Sequence of chain 1.A:
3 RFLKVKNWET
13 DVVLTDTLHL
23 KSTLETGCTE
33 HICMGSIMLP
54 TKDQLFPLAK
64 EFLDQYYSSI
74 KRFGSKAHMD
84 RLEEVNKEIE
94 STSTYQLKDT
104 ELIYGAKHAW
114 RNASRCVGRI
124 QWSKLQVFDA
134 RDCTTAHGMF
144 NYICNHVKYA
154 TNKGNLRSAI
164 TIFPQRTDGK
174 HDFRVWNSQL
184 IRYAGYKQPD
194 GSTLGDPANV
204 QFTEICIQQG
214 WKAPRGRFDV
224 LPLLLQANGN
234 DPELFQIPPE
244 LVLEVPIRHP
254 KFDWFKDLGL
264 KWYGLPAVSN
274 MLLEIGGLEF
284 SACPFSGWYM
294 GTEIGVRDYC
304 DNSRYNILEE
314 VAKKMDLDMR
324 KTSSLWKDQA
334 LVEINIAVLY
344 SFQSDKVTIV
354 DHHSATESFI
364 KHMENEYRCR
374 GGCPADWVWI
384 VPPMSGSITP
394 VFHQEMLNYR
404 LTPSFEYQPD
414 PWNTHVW

Binding-site contacts:
Ligand atom C6 contacts residue VAL271 of chain 1.A at 3.2 Å (hydrophobic).
Ligand atom CD contacts residue GLU296 of chain 1.A at 3.2 Å.
Ligand atom OA2 contacts residue TYR292 of chain 1.A at 3.4 Å.
Ligand atom CB contacts residue GLU296 of chain 1.A at 3.5 Å.
Ligand atom NH1 contacts residue HEM1 of chain 1.C at 3.8 Å.
Ligand atom C6 contacts residue PRO269 of chain 1.A at 3.3 Å (hydrophobic).
Ligand atom CA contacts residue GLU296 of chain 1.A at 3.6 Å.
Ligand atom NE contacts residue PRO269 of chain 1.A at 3.8 Å.
Ligand atom C6 contacts residue PHE288 of chain 1.A at 3.9 Å (hydrophobic).
Ligand atom S5 contacts residue PHE288 of chain 1.A at 3.5 Å.
Ligand atom CG contacts residue GLU296 of chain 1.A at 3.7 Å.
Ligand atom NH1 contacts residue TYR292 of chain 1.A at 3.8 Å.
Ligand atom NH1 contacts residue TRP291 of chain 1.A at 2.7 Å (h-bond).
Ligand atom N contacts residue GLU296 of chain 1.A at 2.8 Å (salt-bridge).
Ligand atom NH1 contacts residue GLU296 of chain 1.A at 2.8 Å (salt-bridge).
Ligand atom NH1 contacts residue PRO269 of chain 1.A at 3.8 Å.
Ligand atom C contacts residue TYR292 of chain 1.A at 3.4 Å (hydrophobic).
Ligand atom S5 contacts residue VAL271 of chain 1.A at 3.8 Å.
Ligand atom C contacts residue ASP301 of chain 1.A at 3.5 Å.
Ligand atom OA1 contacts residue GLN182 of chain 1.A at 3.0 Å (h-bond).
Ligand atom C contacts residue GLN182 of chain 1.A at 3.7 Å.
Ligand atom NE contacts residue GLU296 of chain 1.A at 2.5 Å (salt-bridge).
Ligand atom OA1 contacts residue ASP301 of chain 1.A at 3.6 Å.
Ligand atom CG contacts residue VAL271 of chain 1.A at 3.8 Å (hydrophobic).
Ligand atom N contacts residue HEM1 of chain 1.C at 2.9 Å (h-bond).
Ligand atom C1 contacts residue PRO269 of chain 1.A at 3.6 Å (hydrophobic).
Ligand atom CA contacts residue HEM1 of chain 1.C at 3.9 Å.
Ligand atom C6 contacts residue ALA270 of chain 1.A at 3.6 Å (hydrophobic).
Ligand atom C1 contacts residue GLU296 of chain 1.A at 3.2 Å.
Ligand atom OA2 contacts residue ASP301 of chain 1.A at 2.6 Å (salt-bridge).
Ligand atom C4 contacts residue HEM1 of chain 1.C at 3.3 Å.
Ligand atom OA1 contacts residue TYR292 of chain 1.A at 2.9 Å (h-bond).
Ligand atom C3 contacts residue HEM1 of chain 1.C at 2.9 Å.
Ligand atom CD contacts residue HEM1 of chain 1.C at 3.9 Å.
Ligand atom C1 contacts residue TRP291 of chain 1.A at 3.7 Å (hydrophobic).
Ligand atom CA contacts residue GLN182 of chain 1.A at 3.7 Å.
Ligand atom C2 contacts residue PRO269 of chain 1.A at 3.4 Å (hydrophobic).
Ligand atom OA1 contacts residue TYR266 of chain 1.A at 3.6 Å.
Ligand atom CB contacts residue GLN182 of chain 1.A at 3.5 Å.
Ligand atom OA2 contacts residue GLU296 of chain 1.A at 3.5 Å.

A small-molecule ligand and the protein it binds are described below.
Small molecule (SMILES): [H]/N=C(/CCCSC)NCCC[C@H](N)C(=O)O